A protein and the small-molecule ligand that binds it are described below.
Small molecule (SMILES): NC(Cc1onc(O)c1Br)C(=O)O

Sequence of chain 2.A:
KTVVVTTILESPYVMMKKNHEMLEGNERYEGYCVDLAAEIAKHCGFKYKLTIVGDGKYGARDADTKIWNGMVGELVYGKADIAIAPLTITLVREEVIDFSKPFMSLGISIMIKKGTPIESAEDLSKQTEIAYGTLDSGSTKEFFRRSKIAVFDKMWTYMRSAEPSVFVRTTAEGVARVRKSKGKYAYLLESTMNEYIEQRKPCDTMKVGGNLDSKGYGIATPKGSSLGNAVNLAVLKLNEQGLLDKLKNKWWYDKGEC

Binding-site contacts:
Ligand atom C1 contacts residue SER142 of chain 2.A at 3.4 Å.
Ligand atom C1 contacts residue ARG96 of chain 2.A at 3.4 Å.
Ligand atom O3 contacts residue LEU192 of chain 2.A at 3.5 Å.
Ligand atom O2 contacts residue PRO89 of chain 2.A at 3.7 Å.
Ligand atom N1 contacts residue PRO89 of chain 2.A at 2.8 Å (h-bond).
Ligand atom BR1 contacts residue TYR61 of chain 2.A at 3.6 Å.
Ligand atom O2 contacts residue THR91 of chain 2.A at 2.9 Å (h-bond).
Ligand atom N2 contacts residue THR143 of chain 2.A at 2.6 Å (h-bond).
Ligand atom C6 contacts residue GLU193 of chain 2.A at 4.0 Å.
Ligand atom N1 contacts residue GLU193 of chain 2.A at 2.8 Å (salt-bridge).
Ligand atom C6 contacts residue THR143 of chain 2.A at 3.8 Å.
Ligand atom O4 contacts residue THR143 of chain 2.A at 3.3 Å (h-bond).
Ligand atom O2 contacts residue TYR61 of chain 2.A at 3.4 Å.
Ligand atom O4 contacts residue GLU193 of chain 2.A at 3.6 Å.
Ligand atom BR1 contacts residue THR174 of chain 2.A at 3.5 Å.
Ligand atom C2 contacts residue GLU193 of chain 2.A at 3.3 Å.
Ligand atom O2 contacts residue LEU90 of chain 2.A at 3.6 Å.
Ligand atom O3 contacts residue GLU193 of chain 2.A at 3.9 Å.
Ligand atom C1 contacts residue THR91 of chain 2.A at 3.6 Å.
Ligand atom C2 contacts residue THR91 of chain 2.A at 3.3 Å.
Ligand atom C1 contacts residue TYR61 of chain 2.A at 3.7 Å (hydrophobic).
Ligand atom BR1 contacts residue MET196 of chain 2.A at 3.8 Å.
Ligand atom C3 contacts residue GLU193 of chain 2.A at 4.0 Å.
Ligand atom C4 contacts residue GLU193 of chain 2.A at 3.7 Å.
Ligand atom N1 contacts residue TYR220 of chain 2.A at 3.6 Å.
Ligand atom O1 contacts residue SER142 of chain 2.A at 2.9 Å (h-bond).
Ligand atom O1 contacts residue TYR61 of chain 2.A at 3.5 Å.
Ligand atom O1 contacts residue GLY141 of chain 2.A at 3.3 Å.
Ligand atom C2 contacts residue SER142 of chain 2.A at 3.2 Å.
Ligand atom C5 contacts residue LEU138 of chain 2.A at 3.7 Å (hydrophobic).
Ligand atom O1 contacts residue ARG96 of chain 2.A at 2.9 Å (salt-bridge).
Ligand atom C3 contacts residue TYR61 of chain 2.A at 3.6 Å (hydrophobic).
Ligand atom N2 contacts residue GLU193 of chain 2.A at 3.7 Å.
Ligand atom O2 contacts residue ARG96 of chain 2.A at 2.8 Å (salt-bridge).
Ligand atom N1 contacts residue THR91 of chain 2.A at 2.9 Å (h-bond).
Ligand atom BR1 contacts residue GLU13 of chain 2.A at 3.3 Å.
Ligand atom C5 contacts residue GLU193 of chain 2.A at 4.0 Å.
Ligand atom C2 contacts residue PRO89 of chain 2.A at 4.0 Å (hydrophobic).
Ligand atom O4 contacts residue SER142 of chain 2.A at 3.8 Å.
Ligand atom BR1 contacts residue LEU138 of chain 2.A at 3.9 Å.